Sequence of chain 1.A:
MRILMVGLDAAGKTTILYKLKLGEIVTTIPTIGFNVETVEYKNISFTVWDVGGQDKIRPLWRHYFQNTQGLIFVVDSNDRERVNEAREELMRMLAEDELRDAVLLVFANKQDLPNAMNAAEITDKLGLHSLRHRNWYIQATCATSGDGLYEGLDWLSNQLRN

This protein binds this small molecule.
Small molecule (SMILES): C[C@H]1CCC/C=C/[C@@H]2C[C@H](O)C[C@H]2[C@H](O)/C=C/C(=O)O1

Sequence of chain 1.B:
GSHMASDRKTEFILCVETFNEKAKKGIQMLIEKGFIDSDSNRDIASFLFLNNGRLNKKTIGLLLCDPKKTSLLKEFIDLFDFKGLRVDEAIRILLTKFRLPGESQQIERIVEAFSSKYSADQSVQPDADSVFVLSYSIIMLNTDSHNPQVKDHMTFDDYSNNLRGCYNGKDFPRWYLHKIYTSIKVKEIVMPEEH

Binding-site contacts:
Ligand atom C8 contacts residue PHE34 of chain 1.A at 4.2 Å (hydrophobic).
Ligand atom C3 contacts residue VAL48 of chain 1.A at 4.2 Å (hydrophobic).
Ligand atom C2 contacts residue TRP49 of chain 1.A at 4.0 Å (hydrophobic).
Ligand atom O16 contacts residue TRP49 of chain 1.A at 4.1 Å.
Ligand atom OC4 contacts residue VAL48 of chain 1.A at 4.0 Å.
Ligand atom C16 contacts residue TYR64 of chain 1.A at 3.9 Å (hydrophobic).
Ligand atom C7 contacts residue TYR162 of chain 1.B at 3.5 Å (hydrophobic).
Ligand atom C8 contacts residue TRP61 of chain 1.A at 4.1 Å (hydrophobic).
Ligand atom C13 contacts residue MET166 of chain 1.B at 4.2 Å (hydrophobic).
Ligand atom C5 contacts residue PHE34 of chain 1.A at 3.9 Å (hydrophobic).
Ligand atom C13 contacts residue ASP170 of chain 1.B at 4.1 Å.
Ligand atom C14 contacts residue TYR64 of chain 1.A at 3.5 Å (hydrophobic).
Ligand atom C4 contacts residue TRP49 of chain 1.A at 3.7 Å (hydrophobic).
Ligand atom C7 contacts residue TRP61 of chain 1.A at 3.7 Å (hydrophobic).
Ligand atom OC1 contacts residue VAL36 of chain 1.A at 3.4 Å.
Ligand atom C6 contacts residue PHE34 of chain 1.A at 3.7 Å (hydrophobic).
Ligand atom OC7 contacts residue ILE57 of chain 1.A at 3.5 Å.
Ligand atom C6 contacts residue SER104 of chain 1.B at 3.7 Å.
Ligand atom C2 contacts residue VAL48 of chain 1.A at 3.5 Å (hydrophobic).
Ligand atom C1 contacts residue THR47 of chain 1.A at 4.1 Å.
Ligand atom C4 contacts residue ASP50 of chain 1.A at 4.0 Å.
Ligand atom C9 contacts residue TRP49 of chain 1.A at 3.8 Å (hydrophobic).
Ligand atom C12 contacts residue TYR64 of chain 1.A at 3.9 Å (hydrophobic).
Ligand atom OC4 contacts residue TRP49 of chain 1.A at 4.0 Å.
Ligand atom OC1 contacts residue THR47 of chain 1.A at 3.7 Å.
Ligand atom OC1 contacts residue ASN35 of chain 1.A at 3.9 Å.
Ligand atom C6 contacts residue TYR162 of chain 1.B at 3.9 Å (hydrophobic).
Ligand atom OC4 contacts residue ASP50 of chain 1.A at 3.2 Å (salt-bridge).
Ligand atom C11 contacts residue MET166 of chain 1.B at 3.9 Å (hydrophobic).
Ligand atom C3 contacts residue TRP49 of chain 1.A at 3.3 Å (hydrophobic).
Ligand atom OC7 contacts residue TYR162 of chain 1.B at 2.7 Å (h-bond).
Ligand atom C13 contacts residue THR169 of chain 1.B at 3.6 Å.
Ligand atom C8 contacts residue TYR162 of chain 1.B at 3.7 Å (hydrophobic).
Ligand atom C7 contacts residue TRP49 of chain 1.A at 4.2 Å (hydrophobic).
Ligand atom C2 contacts residue ASN35 of chain 1.A at 4.2 Å.
Ligand atom C8 contacts residue MET166 of chain 1.B at 4.0 Å (hydrophobic).
Ligand atom C12 contacts residue MET166 of chain 1.B at 3.7 Å (hydrophobic).
Ligand atom C10 contacts residue MET166 of chain 1.B at 3.6 Å (hydrophobic).
Ligand atom OC7 contacts residue TRP61 of chain 1.A at 3.1 Å (h-bond).
Ligand atom C10 contacts residue PHE34 of chain 1.A at 3.9 Å (hydrophobic).